Binding-site contacts:
Ligand atom C2 contacts residue GLN287 of chain 1.G at 4.1 Å.
Ligand atom O7 contacts residue SER405 of chain 1.G at 4.2 Å.
Ligand atom C8 contacts residue VAL326 of chain 1.G at 3.8 Å (hydrophobic).
Ligand atom O5 contacts residue ASN289 of chain 1.G at 2.4 Å (h-bond).
Ligand atom N2 contacts residue GLN287 of chain 1.G at 4.0 Å.
Ligand atom C5 contacts residue GLN287 of chain 1.G at 4.0 Å.
Ligand atom C3 contacts residue GLN287 of chain 1.G at 3.7 Å.
Ligand atom C4 contacts residue ASN289 of chain 1.G at 4.1 Å.
Ligand atom C8 contacts residue SER327 of chain 1.G at 3.4 Å.
Ligand atom N2 contacts residue ASN289 of chain 1.G at 2.8 Å (h-bond).
Ligand atom C7 contacts residue ASN325 of chain 1.G at 4.1 Å.
Ligand atom C5 contacts residue ASN289 of chain 1.G at 3.6 Å.
Ligand atom C7 contacts residue ASN289 of chain 1.G at 3.2 Å.
Ligand atom O7 contacts residue ASN325 of chain 1.G at 3.8 Å.
Ligand atom O5 contacts residue GLN287 of chain 1.G at 4.3 Å.
Ligand atom O5 contacts residue ARG436 of chain 1.G at 3.4 Å (salt-bridge).
Ligand atom C8 contacts residue SER405 of chain 1.G at 4.0 Å.
Ligand atom C8 contacts residue ASN289 of chain 1.G at 4.3 Å.
Ligand atom C1 contacts residue GLN287 of chain 1.G at 3.7 Å.
Ligand atom C8 contacts residue GLN287 of chain 1.G at 4.0 Å.
Ligand atom C1 contacts residue ASN289 of chain 1.G at 1.4 Å.
Ligand atom C3 contacts residue ASN289 of chain 1.G at 3.6 Å.
Ligand atom C8 contacts residue ASN325 of chain 1.G at 3.3 Å.
Ligand atom C7 contacts residue SER405 of chain 1.G at 4.5 Å.
Ligand atom C4 contacts residue GLN287 of chain 1.G at 4.3 Å.
Ligand atom C1 contacts residue ARG436 of chain 1.G at 4.0 Å.
Ligand atom C2 contacts residue ASN289 of chain 1.G at 2.3 Å.
Ligand atom O7 contacts residue ASN289 of chain 1.G at 3.2 Å (h-bond).

Sequence of chain 1.G:
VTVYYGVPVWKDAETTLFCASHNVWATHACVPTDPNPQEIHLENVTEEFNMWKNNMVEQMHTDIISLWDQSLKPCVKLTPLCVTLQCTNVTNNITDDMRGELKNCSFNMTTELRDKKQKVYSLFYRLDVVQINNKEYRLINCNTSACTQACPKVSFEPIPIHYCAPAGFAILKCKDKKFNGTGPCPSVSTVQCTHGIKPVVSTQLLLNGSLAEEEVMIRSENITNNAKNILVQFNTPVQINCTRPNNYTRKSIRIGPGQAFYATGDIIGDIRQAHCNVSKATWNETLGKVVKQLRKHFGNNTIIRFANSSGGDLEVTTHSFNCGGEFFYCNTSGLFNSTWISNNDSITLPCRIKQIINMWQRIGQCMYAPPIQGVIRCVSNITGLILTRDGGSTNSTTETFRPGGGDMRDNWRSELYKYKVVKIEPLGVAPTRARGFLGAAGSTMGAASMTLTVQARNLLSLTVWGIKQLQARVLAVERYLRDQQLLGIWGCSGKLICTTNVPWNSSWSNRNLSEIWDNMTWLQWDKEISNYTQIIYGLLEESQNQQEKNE

The protein below binds the small molecule below.
Small molecule (SMILES): CC(=O)N[C@@H]1[C@@H](O)[C@H](O)[C@@H](CO)O[C@H]1O